A protein and the small-molecule ligand that binds it are described below.
Small molecule (SMILES): CC(=O)N[C@@H]1[C@@H](O)[C@H](O)[C@@H](CO)O[C@H]1O

Sequence of chain 2.A:
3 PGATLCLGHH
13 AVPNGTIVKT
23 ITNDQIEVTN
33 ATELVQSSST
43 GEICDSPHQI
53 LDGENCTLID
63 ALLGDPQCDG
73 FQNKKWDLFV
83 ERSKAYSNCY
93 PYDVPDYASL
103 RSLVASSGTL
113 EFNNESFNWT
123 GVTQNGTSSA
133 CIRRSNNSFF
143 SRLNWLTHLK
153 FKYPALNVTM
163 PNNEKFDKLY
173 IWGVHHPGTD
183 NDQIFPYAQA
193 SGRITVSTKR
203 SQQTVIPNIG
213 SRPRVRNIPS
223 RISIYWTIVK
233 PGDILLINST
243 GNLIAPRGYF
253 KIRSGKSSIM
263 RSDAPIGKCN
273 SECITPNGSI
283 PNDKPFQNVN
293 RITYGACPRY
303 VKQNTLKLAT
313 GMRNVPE

Binding-site contacts:
Ligand atom C4 contacts residue ASN57 of chain 2.A at 4.2 Å.
Ligand atom C3 contacts residue ASN57 of chain 2.A at 3.8 Å.
Ligand atom C5 contacts residue ASN57 of chain 2.A at 3.6 Å.
Ligand atom C6 contacts residue TYR88 of chain 2.A at 4.3 Å (hydrophobic).
Ligand atom C8 contacts residue ASN57 of chain 2.A at 4.4 Å.
Ligand atom O7 contacts residue ASN57 of chain 2.A at 3.2 Å (h-bond).
Ligand atom O5 contacts residue TYR88 of chain 2.A at 3.6 Å.
Ligand atom C2 contacts residue ASN57 of chain 2.A at 2.5 Å.
Ligand atom O6 contacts residue TYR88 of chain 2.A at 3.4 Å (h-bond).
Ligand atom O5 contacts residue ASN57 of chain 2.A at 2.4 Å (h-bond).
Ligand atom C8 contacts residue GLU56 of chain 2.A at 3.4 Å.
Ligand atom C1 contacts residue ASN57 of chain 2.A at 1.4 Å.
Ligand atom C7 contacts residue ASN57 of chain 2.A at 3.2 Å.
Ligand atom N2 contacts residue ASN57 of chain 2.A at 2.9 Å (h-bond).